Binding-site contacts:
Ligand atom CZ contacts residue PG41 of chain 1.U at 3.3 Å.
Ligand atom NE2 contacts residue GLU64 of chain 1.A at 2.9 Å (salt-bridge).
Ligand atom CB contacts residue TRP168 of chain 1.A at 3.4 Å (hydrophobic).
Ligand atom CB contacts residue ASP78 of chain 1.A at 3.5 Å.
Ligand atom OD1 contacts residue THR74 of chain 1.A at 3.0 Å (h-bond).
Ligand atom O contacts residue GOL1 of chain 1.JA at 3.2 Å (h-bond).
Ligand atom CA contacts residue TYR100 of chain 1.A at 3.4 Å (hydrophobic).
Ligand atom OH contacts residue PG41 of chain 1.U at 2.8 Å (h-bond).
Ligand atom C contacts residue EDO1 of chain 1.O at 3.5 Å.
Ligand atom OE1 contacts residue VAL68 of chain 1.A at 3.5 Å.
Ligand atom N contacts residue TYR8 of chain 1.A at 2.8 Å (h-bond).
Ligand atom CE1 contacts residue GOL1 of chain 1.JA at 3.3 Å.
Ligand atom N contacts residue GOL1 of chain 1.JA at 3.1 Å (h-bond).
Ligand atom OXT contacts residue THR144 of chain 1.A at 2.7 Å (h-bond).
Ligand atom N contacts residue TYR172 of chain 1.A at 2.6 Å (h-bond).
Ligand atom O contacts residue GOL1 of chain 1.JA at 3.1 Å (h-bond).
Ligand atom OXT contacts residue LYS147 of chain 1.A at 3.5 Å.
Ligand atom OD1 contacts residue ALA70 of chain 1.A at 3.4 Å (h-bond).
Ligand atom O contacts residue LYS67 of chain 1.A at 2.8 Å (salt-bridge).
Ligand atom CD1 contacts residue GOL1 of chain 1.JA at 3.5 Å.
Ligand atom CD1 contacts residue THR164 of chain 1.A at 3.5 Å.
Ligand atom N contacts residue TYR100 of chain 1.A at 3.0 Å (h-bond).
Ligand atom O contacts residue TRP148 of chain 1.A at 2.9 Å (h-bond).
Ligand atom N contacts residue ASP78 of chain 1.A at 2.8 Å (salt-bridge).
Ligand atom O contacts residue LYS147 of chain 1.A at 2.8 Å (salt-bridge).
Ligand atom CA contacts residue ASP78 of chain 1.A at 3.4 Å.
Ligand atom CA contacts residue TYR172 of chain 1.A at 3.5 Å (hydrophobic).
Ligand atom CD2 contacts residue TRP168 of chain 1.A at 3.3 Å (hydrophobic).
Ligand atom O contacts residue THR74 of chain 1.A at 3.2 Å (h-bond).
Ligand atom OXT contacts residue TYR85 of chain 1.A at 2.7 Å (h-bond).
Ligand atom NE2 contacts residue MET46 of chain 1.A at 3.2 Å.
Ligand atom O contacts residue TYR160 of chain 1.A at 2.6 Å (h-bond).
Ligand atom O contacts residue LYS67 of chain 1.A at 3.5 Å.
Ligand atom CD2 contacts residue GLU64 of chain 1.A at 3.5 Å.
Ligand atom CG contacts residue GLU64 of chain 1.A at 3.4 Å.
Ligand atom CD1 contacts residue ARG98 of chain 1.A at 3.4 Å.
Ligand atom N contacts residue GLU64 of chain 1.A at 3.0 Å (salt-bridge).
Ligand atom CB contacts residue TYR100 of chain 1.A at 3.3 Å (hydrophobic).
Ligand atom N contacts residue TYR160 of chain 1.A at 3.5 Å.
Ligand atom CZ contacts residue TYR100 of chain 1.A at 3.4 Å (hydrophobic).

A small-molecule ligand and the protein it binds are described below.
Small molecule (SMILES): CC[C@H](C)[C@H](NC(=O)[C@@H]1CCCN1C(=O)[C@H](Cc1ccccc1)NC(=O)[C@H](CC(=O)O)NC(=O)[C@@H]1CCCN1C(=O)CNC(=O)[C@H](Cc1ccccc1)NC(=O)[C@H](CCC(N)=O)NC(=O)[C@@H](N)Cc1ccc(O)cc1)C(=O)N[C@@H](C)C(=O)O

Sequence of chain 1.A:
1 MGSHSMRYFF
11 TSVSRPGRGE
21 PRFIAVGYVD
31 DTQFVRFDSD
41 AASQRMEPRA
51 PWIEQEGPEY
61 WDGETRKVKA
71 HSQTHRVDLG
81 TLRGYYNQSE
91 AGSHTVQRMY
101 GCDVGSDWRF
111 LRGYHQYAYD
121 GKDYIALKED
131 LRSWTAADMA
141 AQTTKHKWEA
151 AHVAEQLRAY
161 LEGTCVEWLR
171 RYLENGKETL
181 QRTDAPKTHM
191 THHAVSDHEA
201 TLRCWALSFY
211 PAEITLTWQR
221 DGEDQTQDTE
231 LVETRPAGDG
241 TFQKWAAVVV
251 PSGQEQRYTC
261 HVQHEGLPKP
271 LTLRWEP